Sequence of chain 2.A:
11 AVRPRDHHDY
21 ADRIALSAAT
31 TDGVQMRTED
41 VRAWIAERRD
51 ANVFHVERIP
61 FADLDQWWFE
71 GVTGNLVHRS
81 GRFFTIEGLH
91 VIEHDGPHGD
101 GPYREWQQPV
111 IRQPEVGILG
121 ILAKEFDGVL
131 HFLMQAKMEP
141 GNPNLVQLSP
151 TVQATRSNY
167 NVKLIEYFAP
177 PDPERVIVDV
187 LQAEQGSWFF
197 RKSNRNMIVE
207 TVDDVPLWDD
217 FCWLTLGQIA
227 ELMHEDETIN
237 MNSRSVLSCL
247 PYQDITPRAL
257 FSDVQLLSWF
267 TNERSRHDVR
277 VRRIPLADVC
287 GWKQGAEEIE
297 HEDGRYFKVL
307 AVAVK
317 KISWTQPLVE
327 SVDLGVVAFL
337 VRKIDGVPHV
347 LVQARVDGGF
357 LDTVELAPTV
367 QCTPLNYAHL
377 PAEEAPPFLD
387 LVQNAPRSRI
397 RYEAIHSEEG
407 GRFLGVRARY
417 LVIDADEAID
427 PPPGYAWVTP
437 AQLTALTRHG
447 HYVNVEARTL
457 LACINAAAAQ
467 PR

Binding-site contacts:
Ligand atom O4 contacts residue GLN322 of chain 2.A at 3.5 Å.
Ligand atom O2B contacts residue GLN153 of chain 2.A at 3.9 Å.
Ligand atom C5M contacts residue PHE83 of chain 2.A at 3.8 Å (hydrophobic).
Ligand atom O2 contacts residue TRP320 of chain 2.A at 3.5 Å.
Ligand atom O3B contacts residue ASN158 of chain 2.A at 4.0 Å.
Ligand atom O4 contacts residue HIS78 of chain 2.A at 3.8 Å.
Ligand atom C2 contacts residue PHE83 of chain 2.A at 3.5 Å (hydrophobic).
Ligand atom CD1 contacts residue GLN153 of chain 2.A at 3.9 Å.
Ligand atom N1 contacts residue PHE83 of chain 2.A at 3.5 Å.
Ligand atom CG contacts residue THR155 of chain 2.A at 4.0 Å.
Ligand atom N3 contacts residue TRP320 of chain 2.A at 3.4 Å.
Ligand atom O4' contacts residue PHE83 of chain 2.A at 3.5 Å.
Ligand atom O1A contacts residue ASN158 of chain 2.A at 2.9 Å (h-bond).
Ligand atom C2 contacts residue TRP320 of chain 2.A at 3.5 Å (hydrophobic).
Ligand atom N1 contacts residue TRP320 of chain 2.A at 3.8 Å.
Ligand atom C6 contacts residue PHE83 of chain 2.A at 3.4 Å (hydrophobic).
Ligand atom C5' contacts residue ASN158 of chain 2.A at 3.8 Å.
Ligand atom C4 contacts residue TRP320 of chain 2.A at 3.6 Å (hydrophobic).
Ligand atom CE1 contacts residue ALA154 of chain 2.A at 3.9 Å (hydrophobic).
Ligand atom CD1 contacts residue ALA154 of chain 2.A at 3.6 Å (hydrophobic).
Ligand atom O4 contacts residue TRP67 of chain 2.A at 2.8 Å (h-bond).
Ligand atom O1A contacts residue PHE83 of chain 2.A at 3.8 Å.
Ligand atom C5M contacts residue GLN322 of chain 2.A at 3.5 Å.
Ligand atom C2' contacts residue TRP320 of chain 2.A at 3.5 Å (hydrophobic).
Ligand atom CD2 contacts residue THR155 of chain 2.A at 3.7 Å.
Ligand atom O4 contacts residue PHE83 of chain 2.A at 3.8 Å.
Ligand atom CZ contacts residue ASN200 of chain 2.A at 3.5 Å.
Ligand atom N3 contacts residue PHE83 of chain 2.A at 3.6 Å.
Ligand atom CD2 contacts residue ARG408 of chain 2.A at 3.9 Å.
Ligand atom CZ contacts residue GLY117 of chain 2.A at 3.9 Å.
Ligand atom C4 contacts residue THR321 of chain 2.A at 3.8 Å.
Ligand atom C5 contacts residue PHE83 of chain 2.A at 3.6 Å (hydrophobic).
Ligand atom O1B contacts residue GLN153 of chain 2.A at 3.0 Å (h-bond).
Ligand atom C4 contacts residue PHE83 of chain 2.A at 3.6 Å (hydrophobic).
Ligand atom C5 contacts residue GLN322 of chain 2.A at 3.8 Å.
Ligand atom C5 contacts residue TRP320 of chain 2.A at 3.9 Å (hydrophobic).
Ligand atom C6 contacts residue TRP320 of chain 2.A at 3.8 Å (hydrophobic).
Ligand atom O2A contacts residue ARG408 of chain 2.A at 2.8 Å (salt-bridge).
Ligand atom C5M contacts residue PHE84 of chain 2.A at 3.9 Å (hydrophobic).
Ligand atom O4 contacts residue THR321 of chain 2.A at 3.3 Å (h-bond).

This protein binds this small molecule.
Small molecule (SMILES): Cc1cn([C@H]2C[C@H](O)[C@@H](CO[P](=O)(O)O[P](=O)(O)Oc3ccccc3)O2)c(=O)[nH]c1=O